Binding-site contacts:
Ligand atom O contacts residue PHE189 of chain 1.A at 3.5 Å (h-bond).
Ligand atom CG2 contacts residue ASP23 of chain 1.A at 3.4 Å.
Ligand atom CB contacts residue TYR191 of chain 1.A at 3.4 Å (hydrophobic).
Ligand atom CE1 contacts residue ASP387 of chain 1.A at 3.3 Å.
Ligand atom C contacts residue ASP24 of chain 1.A at 3.2 Å.
Ligand atom O contacts residue TYR191 of chain 1.A at 3.0 Å (h-bond).
Ligand atom O contacts residue PHE189 of chain 1.A at 3.5 Å (h-bond).
Ligand atom CA contacts residue PHE189 of chain 1.A at 3.5 Å (hydrophobic).
Ligand atom N contacts residue TYR191 of chain 1.A at 3.3 Å (h-bond).
Ligand atom CG contacts residue TYR191 of chain 1.A at 3.6 Å (hydrophobic).
Ligand atom CZ contacts residue ASP369 of chain 1.A at 3.1 Å.
Ligand atom O contacts residue ARG174 of chain 1.A at 2.9 Å (salt-bridge).
Ligand atom CG contacts residue TYR191 of chain 1.A at 3.5 Å (hydrophobic).
Ligand atom O contacts residue ASP23 of chain 1.A at 3.2 Å (salt-bridge).
Ligand atom CA contacts residue TYR191 of chain 1.A at 3.4 Å (hydrophobic).
Ligand atom N contacts residue GLN22 of chain 1.A at 2.6 Å (h-bond).
Ligand atom OXT contacts residue LYS206 of chain 1.A at 2.3 Å (salt-bridge).
Ligand atom CG1 contacts residue TYR99 of chain 1.A at 3.5 Å (hydrophobic).
Ligand atom NH1 contacts residue ASP369 of chain 1.A at 2.3 Å (salt-bridge).
Ligand atom OH contacts residue MET390 of chain 1.A at 3.4 Å.
Ligand atom O contacts residue ASP24 of chain 1.A at 2.6 Å (salt-bridge).
Ligand atom N contacts residue PHE189 of chain 1.A at 3.1 Å (h-bond).
Ligand atom NE2 contacts residue ASP387 of chain 1.A at 2.9 Å (salt-bridge).
Ligand atom CA contacts residue ARG174 of chain 1.A at 3.6 Å.
Ligand atom C contacts residue ARG174 of chain 1.A at 3.3 Å.
Ligand atom O contacts residue TYR94 of chain 1.A at 3.3 Å.
Ligand atom C contacts residue ARG174 of chain 1.A at 3.3 Å.
Ligand atom O contacts residue ARG174 of chain 1.A at 2.2 Å (salt-bridge).
Ligand atom N contacts residue HIS190 of chain 1.A at 3.5 Å (h-bond).
Ligand atom CG contacts residue TRP91 of chain 1.A at 3.6 Å (hydrophobic).
Ligand atom CD1 contacts residue LEU119 of chain 1.A at 3.5 Å (hydrophobic).
Ligand atom C contacts residue LYS206 of chain 1.A at 3.4 Å.
Ligand atom CB contacts residue VAL115 of chain 1.A at 3.6 Å (hydrophobic).
Ligand atom O contacts residue ALA188 of chain 1.A at 3.1 Å.
Ligand atom CB contacts residue TYR94 of chain 1.A at 3.2 Å (hydrophobic).
Ligand atom CN contacts residue GLN22 of chain 1.A at 3.1 Å.
Ligand atom CA contacts residue ASP24 of chain 1.A at 3.2 Å.
Ligand atom O contacts residue GLN22 of chain 1.A at 3.5 Å (h-bond).
Ligand atom CE2 contacts residue ASP369 of chain 1.A at 3.6 Å.
Ligand atom C contacts residue ALA188 of chain 1.A at 3.5 Å (hydrophobic).

This small molecule binds to this protein.
Small molecule (SMILES): CC[C@H](C)[C@H](NC(=O)[C@@H]1CCCN1C(=O)[C@H](Cc1cnc[nH]1)NC(=O)[C@@H](NC(=O)[C@H](Cc1ccc(O)cc1)NC(=O)[C@@H](NC(=O)[C@H](CCCN=C(N)N)NC(=O)CNC)C(C)C)[C@@H](C)CC)C(=O)O

Sequence of chain 1.A:
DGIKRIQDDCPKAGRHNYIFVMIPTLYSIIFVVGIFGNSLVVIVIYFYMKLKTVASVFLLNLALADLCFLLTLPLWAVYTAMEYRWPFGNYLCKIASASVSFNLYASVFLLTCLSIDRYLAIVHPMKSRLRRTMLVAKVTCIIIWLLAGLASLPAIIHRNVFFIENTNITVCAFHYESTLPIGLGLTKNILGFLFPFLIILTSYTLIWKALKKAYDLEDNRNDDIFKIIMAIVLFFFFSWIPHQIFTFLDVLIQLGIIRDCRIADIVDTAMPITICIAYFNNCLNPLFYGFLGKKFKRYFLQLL